Binding-site contacts:
Ligand atom CB contacts residue GLY29 of chain 1.A at 3.2 Å.
Ligand atom O2 contacts residue LEU3 of chain 1.A at 3.4 Å.
Ligand atom C4 contacts residue GLY6 of chain 1.A at 3.5 Å.
Ligand atom NH1 contacts residue TRP30 of chain 1.A at 3.0 Å (h-bond).
Ligand atom C4 contacts residue LEU3 of chain 1.A at 2.6 Å (hydrophobic).
Ligand atom O contacts residue LEU2 of chain 1.A at 3.4 Å.
Ligand atom CG2 contacts residue LEU2 of chain 1.A at 3.0 Å (hydrophobic).
Ligand atom C8 contacts residue LEU3 of chain 1.A at 3.4 Å (hydrophobic).
Ligand atom C2 contacts residue GLY6 of chain 1.A at 3.3 Å.
Ligand atom C5 contacts residue LEU3 of chain 1.A at 3.4 Å (hydrophobic).
Ligand atom C2 contacts residue LEU3 of chain 1.A at 3.3 Å (hydrophobic).
Ligand atom C contacts residue LEU2 of chain 1.A at 3.4 Å (hydrophobic).
Ligand atom CB contacts residue GLY29 of chain 1.A at 2.7 Å.
Ligand atom CA contacts residue LEU2 of chain 1.A at 3.0 Å (hydrophobic).
Ligand atom C5 contacts residue LYS7 of chain 1.A at 3.1 Å.
Ligand atom CA contacts residue LEU2 of chain 1.A at 3.6 Å (hydrophobic).
Ligand atom C contacts residue ASP48 of chain 1.A at 3.5 Å.
Ligand atom N contacts residue LEU2 of chain 1.A at 2.7 Å.
Ligand atom CG1 contacts residue LEU2 of chain 1.A at 3.0 Å (hydrophobic).
Ligand atom CA contacts residue ASP48 of chain 1.A at 3.0 Å.
Ligand atom C4 contacts residue LYS7 of chain 1.A at 2.9 Å.
Ligand atom CG2 contacts residue ILE18 of chain 1.A at 3.5 Å (hydrophobic).
Ligand atom O1 contacts residue ILE18 of chain 1.A at 2.5 Å.
Ligand atom CB contacts residue ASP48 of chain 1.A at 3.4 Å.
Ligand atom C contacts residue GLY29 of chain 1.A at 3.4 Å.
Ligand atom O contacts residue ASP48 of chain 1.A at 3.4 Å (salt-bridge).
Ligand atom CA contacts residue GLY29 of chain 1.A at 3.7 Å.
Ligand atom O contacts residue SER22 of chain 1.A at 3.6 Å.
Ligand atom CD1 contacts residue LEU3 of chain 1.A at 3.2 Å (hydrophobic).
Ligand atom N contacts residue GLY29 of chain 1.A at 3.0 Å (h-bond).
Ligand atom CA contacts residue GLY29 of chain 1.A at 3.3 Å.
Ligand atom CZ contacts residue TRP30 of chain 1.A at 3.4 Å (hydrophobic).
Ligand atom OG contacts residue ASP48 of chain 1.A at 2.6 Å (salt-bridge).
Ligand atom OG contacts residue TYR51 of chain 1.A at 3.7 Å.
Ligand atom CB contacts residue LEU2 of chain 1.A at 3.2 Å (hydrophobic).
Ligand atom CB contacts residue TYR51 of chain 1.A at 3.7 Å (hydrophobic).
Ligand atom O contacts residue ILE18 of chain 1.A at 2.9 Å.
Ligand atom C3 contacts residue LEU3 of chain 1.A at 3.2 Å (hydrophobic).
Ligand atom CB contacts residue ILE18 of chain 1.A at 3.3 Å (hydrophobic).
Ligand atom OG contacts residue HIS47 of chain 1.A at 2.8 Å (h-bond).

The small molecule below binds the protein below.
Small molecule (SMILES): CC[C@H](C)[C@H](NC(=O)OCc1ccccc1)C(=O)N[C@@H](C)C(=O)N[C@@H](CCCN=C(N)N)C(=O)N[C@H](C=O)CO

Sequence of chain 1.A:
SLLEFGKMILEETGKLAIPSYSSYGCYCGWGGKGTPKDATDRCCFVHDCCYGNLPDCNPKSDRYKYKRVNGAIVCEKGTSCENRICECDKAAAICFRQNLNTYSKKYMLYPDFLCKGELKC